Binding-site contacts:
Ligand atom C5' contacts residue DA1 of chain 1.XD at 3.6 Å.
Ligand atom O5' contacts residue DA1 of chain 1.XD at 3.9 Å.
Ligand atom C4' contacts residue DA1 of chain 1.XD at 3.7 Å.
Ligand atom C2' contacts residue DA1 of chain 1.XD at 3.7 Å.
Ligand atom O3' contacts residue PRO205 of chain 1.HA at 4.1 Å.
Ligand atom C2' contacts residue PRO205 of chain 1.HA at 4.5 Å (hydrophobic).
Ligand atom O3' contacts residue DA1 of chain 1.XD at 1.6 Å.
Ligand atom C3' contacts residue DA1 of chain 1.XD at 2.6 Å.

Sequence of chain 1.HA:
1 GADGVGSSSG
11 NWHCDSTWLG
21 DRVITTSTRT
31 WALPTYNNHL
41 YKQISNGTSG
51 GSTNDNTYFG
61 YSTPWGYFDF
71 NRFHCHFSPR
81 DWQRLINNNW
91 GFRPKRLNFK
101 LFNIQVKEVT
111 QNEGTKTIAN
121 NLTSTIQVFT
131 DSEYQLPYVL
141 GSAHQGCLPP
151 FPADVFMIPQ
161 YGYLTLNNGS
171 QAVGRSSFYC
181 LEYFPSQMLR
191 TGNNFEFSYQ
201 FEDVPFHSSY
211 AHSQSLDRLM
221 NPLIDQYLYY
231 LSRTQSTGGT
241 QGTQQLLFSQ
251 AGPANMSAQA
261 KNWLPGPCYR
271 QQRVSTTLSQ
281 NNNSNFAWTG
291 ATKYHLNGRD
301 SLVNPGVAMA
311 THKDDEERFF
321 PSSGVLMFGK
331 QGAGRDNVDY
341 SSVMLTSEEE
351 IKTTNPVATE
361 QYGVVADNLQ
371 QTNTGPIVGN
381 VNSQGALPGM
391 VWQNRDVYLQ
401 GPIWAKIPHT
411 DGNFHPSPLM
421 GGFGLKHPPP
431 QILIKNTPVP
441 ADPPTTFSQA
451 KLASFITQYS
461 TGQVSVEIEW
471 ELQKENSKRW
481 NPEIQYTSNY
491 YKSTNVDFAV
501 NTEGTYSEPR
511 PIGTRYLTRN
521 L

A protein and the small-molecule ligand that binds it are described below.
Small molecule (SMILES): Nc1ccn([C@H]2C[C@H](O)[C@@H](COP(=O)(O)O)O2)c(=O)n1